Sequence of chain 1.A:
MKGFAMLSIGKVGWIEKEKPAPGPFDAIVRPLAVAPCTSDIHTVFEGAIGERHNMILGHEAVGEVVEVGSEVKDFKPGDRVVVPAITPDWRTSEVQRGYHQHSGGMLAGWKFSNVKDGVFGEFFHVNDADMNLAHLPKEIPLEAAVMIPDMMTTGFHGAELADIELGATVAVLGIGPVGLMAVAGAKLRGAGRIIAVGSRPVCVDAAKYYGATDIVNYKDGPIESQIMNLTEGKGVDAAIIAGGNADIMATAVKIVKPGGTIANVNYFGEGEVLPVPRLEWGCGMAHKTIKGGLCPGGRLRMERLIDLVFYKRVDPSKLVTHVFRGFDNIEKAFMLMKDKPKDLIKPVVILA

This protein binds this small molecule.
Small molecule (SMILES): CC[C@H](C)O

Binding-site contacts:
Ligand atom OH contacts residue CYS37 of chain 1.B at 3.8 Å.
Ligand atom C2 contacts residue HIS59 of chain 1.B at 4.5 Å.
Ligand atom C1 contacts residue HIS59 of chain 1.B at 4.4 Å.
Ligand atom C4 contacts residue TYR267 of chain 1.B at 4.1 Å (hydrophobic).
Ligand atom OH contacts residue ASP150 of chain 1.B at 3.1 Å (salt-bridge).
Ligand atom C4 contacts residue MET285 of chain 1.A at 4.2 Å (hydrophobic).
Ligand atom C1 contacts residue CYS295 of chain 1.B at 4.4 Å (hydrophobic).
Ligand atom C4 contacts residue TRP110 of chain 1.B at 4.4 Å (hydrophobic).
Ligand atom C4 contacts residue SER39 of chain 1.B at 3.9 Å.
Ligand atom C2 contacts residue ASP150 of chain 1.B at 3.8 Å.
Ligand atom C1 contacts residue TRP110 of chain 1.B at 4.1 Å (hydrophobic).
Ligand atom C1 contacts residue ASP150 of chain 1.B at 3.7 Å.
Ligand atom OH contacts residue HIS59 of chain 1.B at 3.5 Å (h-bond).
Ligand atom C1 contacts residue ALA85 of chain 1.B at 4.4 Å (hydrophobic).
Ligand atom C1 contacts residue ILE86 of chain 1.B at 3.8 Å (hydrophobic).
Ligand atom OH contacts residue SER39 of chain 1.B at 4.1 Å.
Ligand atom C1 contacts residue LEU294 of chain 1.B at 4.0 Å (hydrophobic).
Ligand atom C3 contacts residue TRP110 of chain 1.B at 4.0 Å (hydrophobic).

Sequence of chain 1.B:
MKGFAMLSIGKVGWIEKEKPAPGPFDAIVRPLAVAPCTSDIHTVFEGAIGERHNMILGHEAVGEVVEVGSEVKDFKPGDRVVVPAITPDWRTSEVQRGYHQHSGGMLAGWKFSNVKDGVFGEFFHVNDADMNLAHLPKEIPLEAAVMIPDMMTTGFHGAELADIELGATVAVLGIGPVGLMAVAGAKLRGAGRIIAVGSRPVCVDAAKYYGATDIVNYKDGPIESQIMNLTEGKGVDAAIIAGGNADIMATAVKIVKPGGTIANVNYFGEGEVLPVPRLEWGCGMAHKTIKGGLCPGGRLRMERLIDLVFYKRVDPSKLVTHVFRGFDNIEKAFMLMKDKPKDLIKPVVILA